Binding-site contacts:
Ligand atom O7 contacts residue ASN60 of chain 1.C at 3.2 Å (h-bond).
Ligand atom O6 contacts residue LEU403 of chain 1.C at 4.3 Å.
Ligand atom C6 contacts residue THR62 of chain 1.C at 3.9 Å.
Ligand atom C5 contacts residue ASN60 of chain 1.C at 3.7 Å.
Ligand atom C6 contacts residue LEU403 of chain 1.C at 4.4 Å (hydrophobic).
Ligand atom O6 contacts residue THR340 of chain 1.C at 3.3 Å.
Ligand atom C1 contacts residue ASN60 of chain 1.C at 1.4 Å.
Ligand atom O5 contacts residue ASN60 of chain 1.C at 2.4 Å (h-bond).
Ligand atom O5 contacts residue THR340 of chain 1.C at 3.3 Å.
Ligand atom C5 contacts residue THR340 of chain 1.C at 4.2 Å.
Ligand atom C2 contacts residue ASN60 of chain 1.C at 2.4 Å.
Ligand atom C4 contacts residue ASN60 of chain 1.C at 4.2 Å.
Ligand atom C8 contacts residue ASN60 of chain 1.C at 4.4 Å.
Ligand atom O6 contacts residue ASN400 of chain 1.C at 4.0 Å.
Ligand atom N2 contacts residue ASN60 of chain 1.C at 2.9 Å (h-bond).
Ligand atom C3 contacts residue ASN60 of chain 1.C at 3.8 Å.
Ligand atom C1 contacts residue THR340 of chain 1.C at 4.3 Å.
Ligand atom C6 contacts residue THR340 of chain 1.C at 3.7 Å.
Ligand atom C5 contacts residue THR62 of chain 1.C at 4.2 Å.
Ligand atom C7 contacts residue ASN60 of chain 1.C at 3.2 Å.
Ligand atom O5 contacts residue THR62 of chain 1.C at 4.2 Å.

This protein binds this small molecule.
Small molecule (SMILES): CC(=O)N[C@@H]1[C@@H](O)[C@H](O)[C@@H](CO)O[C@H]1O

Sequence of chain 1.C:
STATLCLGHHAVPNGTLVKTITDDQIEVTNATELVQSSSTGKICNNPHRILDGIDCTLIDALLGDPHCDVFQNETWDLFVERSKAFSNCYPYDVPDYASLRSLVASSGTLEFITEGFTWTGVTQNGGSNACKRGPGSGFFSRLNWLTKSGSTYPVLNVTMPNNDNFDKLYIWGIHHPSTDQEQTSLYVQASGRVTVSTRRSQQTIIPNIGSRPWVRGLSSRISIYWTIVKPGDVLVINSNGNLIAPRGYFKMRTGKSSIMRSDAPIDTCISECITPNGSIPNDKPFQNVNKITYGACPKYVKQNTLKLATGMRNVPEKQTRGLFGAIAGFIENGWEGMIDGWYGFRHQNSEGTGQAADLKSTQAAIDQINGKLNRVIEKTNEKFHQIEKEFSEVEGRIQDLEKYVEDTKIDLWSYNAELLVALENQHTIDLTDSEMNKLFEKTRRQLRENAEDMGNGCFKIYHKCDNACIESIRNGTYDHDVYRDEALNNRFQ